A protein and the small-molecule ligand that binds it are described below.
Small molecule (SMILES): Cc1cc(N)n(Cc2nnc(Nc3ccn(Cc4c(F)cccc4Cl)n3)s2)n1

Binding-site contacts:
Ligand atom N09 contacts residue MET161 of chain 1.A at 3.5 Å.
Ligand atom C02 contacts residue NAD1 of chain 1.F at 3.5 Å.
Ligand atom F20 contacts residue GLY104 of chain 1.A at 2.9 Å.
Ligand atom N05 contacts residue MET199 of chain 1.A at 3.8 Å.
Ligand atom C14 contacts residue MET98 of chain 1.A at 3.6 Å (hydrophobic).
Ligand atom C21 contacts residue ALA157 of chain 1.A at 3.6 Å (hydrophobic).
Ligand atom N12 contacts residue MET98 of chain 1.A at 2.7 Å (h-bond).
Ligand atom C15 contacts residue MET103 of chain 1.A at 3.3 Å (hydrophobic).
Ligand atom S27 contacts residue ALA198 of chain 1.A at 3.6 Å.
Ligand atom N26 contacts residue MET103 of chain 1.A at 3.7 Å.
Ligand atom N05 contacts residue THR196 of chain 1.A at 3.3 Å (h-bond).
Ligand atom S27 contacts residue MET103 of chain 1.A at 3.8 Å.
Ligand atom N28 contacts residue NAD1 of chain 1.F at 2.8 Å (h-bond).
Ligand atom N05 contacts residue NAD1 of chain 1.F at 3.6 Å (h-bond).
Ligand atom CL1 contacts residue MET199 of chain 1.A at 3.3 Å.
Ligand atom N10 contacts residue MET98 of chain 1.A at 3.0 Å (h-bond).
Ligand atom C14 contacts residue MET103 of chain 1.A at 3.4 Å (hydrophobic).
Ligand atom N09 contacts residue GLY96 of chain 1.A at 3.3 Å (h-bond).
Ligand atom N26 contacts residue ALA198 of chain 1.A at 3.7 Å.
Ligand atom N06 contacts residue NAD1 of chain 1.F at 3.6 Å.
Ligand atom F20 contacts residue MET103 of chain 1.A at 3.4 Å.
Ligand atom C04 contacts residue NAD1 of chain 1.F at 3.7 Å.
Ligand atom C24 contacts residue MET103 of chain 1.A at 3.6 Å (hydrophobic).
Ligand atom C22 contacts residue ILE215 of chain 1.A at 3.6 Å (hydrophobic).
Ligand atom C03 contacts residue NAD1 of chain 1.F at 3.4 Å.
Ligand atom C19 contacts residue ILE202 of chain 1.A at 3.4 Å (hydrophobic).
Ligand atom C22 contacts residue TYR158 of chain 1.A at 3.8 Å (hydrophobic).
Ligand atom C21 contacts residue ILE202 of chain 1.A at 3.7 Å (hydrophobic).
Ligand atom N28 contacts residue MET161 of chain 1.A at 3.6 Å.
Ligand atom C23 contacts residue TYR158 of chain 1.A at 3.6 Å (hydrophobic).
Ligand atom N09 contacts residue PHE97 of chain 1.A at 3.3 Å.
Ligand atom C13 contacts residue MET103 of chain 1.A at 3.7 Å (hydrophobic).
Ligand atom C23 contacts residue MET103 of chain 1.A at 3.5 Å (hydrophobic).
Ligand atom C11 contacts residue MET103 of chain 1.A at 3.8 Å (hydrophobic).
Ligand atom N10 contacts residue PHE97 of chain 1.A at 3.3 Å.
Ligand atom F20 contacts residue ILE202 of chain 1.A at 3.4 Å.
Ligand atom C11 contacts residue MET98 of chain 1.A at 3.6 Å (hydrophobic).
Ligand atom CL1 contacts residue ALA198 of chain 1.A at 3.7 Å.
Ligand atom F20 contacts residue LEU207 of chain 1.A at 3.4 Å.
Ligand atom C13 contacts residue MET98 of chain 1.A at 3.4 Å (hydrophobic).

Sequence of chain 1.A:
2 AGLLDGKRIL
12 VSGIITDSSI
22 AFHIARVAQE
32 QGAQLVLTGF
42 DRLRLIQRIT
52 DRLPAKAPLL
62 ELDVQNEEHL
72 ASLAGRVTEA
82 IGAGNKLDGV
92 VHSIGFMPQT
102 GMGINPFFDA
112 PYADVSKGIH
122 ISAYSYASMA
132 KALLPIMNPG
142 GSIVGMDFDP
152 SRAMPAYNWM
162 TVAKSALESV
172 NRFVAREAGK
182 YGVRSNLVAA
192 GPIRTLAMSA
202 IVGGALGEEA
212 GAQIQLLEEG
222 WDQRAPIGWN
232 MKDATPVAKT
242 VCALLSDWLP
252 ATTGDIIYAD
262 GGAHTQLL